Binding-site contacts:
Ligand atom C2 contacts residue ASN234 of chain 1.C at 2.5 Å.
Ligand atom C3 contacts residue THR236 of chain 1.C at 4.3 Å.
Ligand atom C1 contacts residue THR236 of chain 1.C at 3.4 Å.
Ligand atom C7 contacts residue GLU465 of chain 1.D at 4.3 Å.
Ligand atom C8 contacts residue GLU465 of chain 1.D at 3.8 Å.
Ligand atom C4 contacts residue ASN234 of chain 1.C at 4.2 Å.
Ligand atom N2 contacts residue ASN234 of chain 1.C at 2.9 Å (h-bond).
Ligand atom C6 contacts residue THR108 of chain 1.C at 4.3 Å.
Ligand atom C5 contacts residue ASN234 of chain 1.C at 3.6 Å.
Ligand atom O5 contacts residue THR236 of chain 1.C at 3.7 Å.
Ligand atom O7 contacts residue ASN234 of chain 1.C at 3.3 Å (h-bond).
Ligand atom C5 contacts residue THR236 of chain 1.C at 3.6 Å.
Ligand atom C1 contacts residue ASN234 of chain 1.C at 1.4 Å.
Ligand atom C3 contacts residue ASN234 of chain 1.C at 3.8 Å.
Ligand atom C5 contacts residue THR108 of chain 1.C at 4.4 Å.
Ligand atom O5 contacts residue THR108 of chain 1.C at 3.9 Å.
Ligand atom C2 contacts residue THR236 of chain 1.C at 4.4 Å.
Ligand atom C8 contacts residue ASN234 of chain 1.C at 4.3 Å.
Ligand atom O5 contacts residue ASN234 of chain 1.C at 2.4 Å (h-bond).
Ligand atom C7 contacts residue ASN234 of chain 1.C at 3.2 Å.
Ligand atom O7 contacts residue GLU465 of chain 1.D at 3.7 Å.

Sequence of chain 1.C:
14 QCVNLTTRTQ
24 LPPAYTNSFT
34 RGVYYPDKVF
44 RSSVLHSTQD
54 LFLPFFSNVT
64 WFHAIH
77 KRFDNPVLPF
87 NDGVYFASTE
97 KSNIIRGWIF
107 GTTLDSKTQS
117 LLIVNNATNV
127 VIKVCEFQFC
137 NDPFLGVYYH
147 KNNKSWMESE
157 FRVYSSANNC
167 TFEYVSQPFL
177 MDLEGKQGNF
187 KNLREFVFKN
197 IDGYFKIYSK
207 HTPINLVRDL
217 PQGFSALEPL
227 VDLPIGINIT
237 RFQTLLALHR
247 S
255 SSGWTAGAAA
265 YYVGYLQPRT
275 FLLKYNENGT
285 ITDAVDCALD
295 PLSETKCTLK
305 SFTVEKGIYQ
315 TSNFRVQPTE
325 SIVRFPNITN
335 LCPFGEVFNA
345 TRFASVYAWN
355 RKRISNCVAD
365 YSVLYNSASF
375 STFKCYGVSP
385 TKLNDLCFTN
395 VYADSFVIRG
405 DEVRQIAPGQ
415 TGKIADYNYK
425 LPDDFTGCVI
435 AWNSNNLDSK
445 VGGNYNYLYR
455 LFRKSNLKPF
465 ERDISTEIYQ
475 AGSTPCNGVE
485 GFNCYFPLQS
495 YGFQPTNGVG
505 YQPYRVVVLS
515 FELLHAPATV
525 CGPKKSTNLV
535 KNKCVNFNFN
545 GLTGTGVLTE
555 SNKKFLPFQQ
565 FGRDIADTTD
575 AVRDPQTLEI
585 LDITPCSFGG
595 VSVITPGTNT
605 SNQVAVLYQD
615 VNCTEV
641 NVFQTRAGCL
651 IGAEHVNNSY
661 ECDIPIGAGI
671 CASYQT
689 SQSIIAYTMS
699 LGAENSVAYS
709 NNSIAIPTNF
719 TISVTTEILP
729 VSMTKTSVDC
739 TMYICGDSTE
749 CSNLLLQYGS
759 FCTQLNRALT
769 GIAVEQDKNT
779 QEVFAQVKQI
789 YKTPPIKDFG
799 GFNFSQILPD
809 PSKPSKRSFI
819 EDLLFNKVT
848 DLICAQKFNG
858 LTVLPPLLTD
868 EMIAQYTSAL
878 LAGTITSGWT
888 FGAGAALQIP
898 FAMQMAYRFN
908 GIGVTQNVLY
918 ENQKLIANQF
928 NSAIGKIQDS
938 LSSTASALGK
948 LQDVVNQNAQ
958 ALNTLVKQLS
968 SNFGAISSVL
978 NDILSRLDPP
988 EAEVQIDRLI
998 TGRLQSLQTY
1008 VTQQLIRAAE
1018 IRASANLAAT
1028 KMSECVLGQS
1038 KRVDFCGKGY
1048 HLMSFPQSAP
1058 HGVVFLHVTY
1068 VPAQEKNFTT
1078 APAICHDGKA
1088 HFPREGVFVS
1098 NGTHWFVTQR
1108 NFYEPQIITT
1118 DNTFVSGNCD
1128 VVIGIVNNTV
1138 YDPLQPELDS

Sequence of chain 1.D:
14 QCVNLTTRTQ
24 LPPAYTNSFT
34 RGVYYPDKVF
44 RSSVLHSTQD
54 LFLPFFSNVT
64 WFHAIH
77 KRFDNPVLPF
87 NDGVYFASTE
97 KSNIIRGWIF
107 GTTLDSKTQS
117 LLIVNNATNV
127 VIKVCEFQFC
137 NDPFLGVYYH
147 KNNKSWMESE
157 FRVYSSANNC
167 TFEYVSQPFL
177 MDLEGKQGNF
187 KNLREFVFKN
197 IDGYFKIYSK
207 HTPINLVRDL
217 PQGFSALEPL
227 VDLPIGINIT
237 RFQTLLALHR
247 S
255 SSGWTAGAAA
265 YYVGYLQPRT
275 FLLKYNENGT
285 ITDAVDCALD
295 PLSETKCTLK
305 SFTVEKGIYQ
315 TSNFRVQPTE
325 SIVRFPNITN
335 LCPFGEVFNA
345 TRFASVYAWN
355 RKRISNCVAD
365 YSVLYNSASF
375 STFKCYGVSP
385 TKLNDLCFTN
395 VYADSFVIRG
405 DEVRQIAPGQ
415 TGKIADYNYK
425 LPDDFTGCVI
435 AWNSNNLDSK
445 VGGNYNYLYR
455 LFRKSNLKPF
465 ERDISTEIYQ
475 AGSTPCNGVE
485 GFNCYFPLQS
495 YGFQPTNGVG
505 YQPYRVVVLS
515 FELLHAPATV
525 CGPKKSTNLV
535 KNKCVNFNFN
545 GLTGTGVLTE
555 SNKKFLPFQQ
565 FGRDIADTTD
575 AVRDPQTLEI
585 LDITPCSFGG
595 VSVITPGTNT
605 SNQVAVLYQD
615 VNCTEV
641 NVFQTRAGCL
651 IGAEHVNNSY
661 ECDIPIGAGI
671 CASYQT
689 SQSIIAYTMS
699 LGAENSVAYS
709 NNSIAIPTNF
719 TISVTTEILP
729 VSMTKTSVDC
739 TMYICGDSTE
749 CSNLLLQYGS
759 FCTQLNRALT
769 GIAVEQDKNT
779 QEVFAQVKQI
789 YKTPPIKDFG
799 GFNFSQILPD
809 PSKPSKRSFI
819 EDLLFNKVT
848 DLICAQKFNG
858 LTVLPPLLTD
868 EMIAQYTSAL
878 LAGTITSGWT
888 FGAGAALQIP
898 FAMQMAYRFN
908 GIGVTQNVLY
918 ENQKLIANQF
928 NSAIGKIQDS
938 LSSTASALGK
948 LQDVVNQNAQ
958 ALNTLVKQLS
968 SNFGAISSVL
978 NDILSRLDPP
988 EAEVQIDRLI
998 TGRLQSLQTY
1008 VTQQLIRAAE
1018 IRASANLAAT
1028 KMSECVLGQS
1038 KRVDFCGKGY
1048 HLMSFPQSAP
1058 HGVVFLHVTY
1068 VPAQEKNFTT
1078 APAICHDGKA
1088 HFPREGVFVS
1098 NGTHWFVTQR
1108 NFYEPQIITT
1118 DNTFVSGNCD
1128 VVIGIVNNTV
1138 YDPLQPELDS

The protein below binds the small molecule below.
Small molecule (SMILES): CC(=O)N[C@@H]1[C@@H](O)[C@H](O)[C@@H](CO)O[C@H]1O